Sequence of chain 1.F:
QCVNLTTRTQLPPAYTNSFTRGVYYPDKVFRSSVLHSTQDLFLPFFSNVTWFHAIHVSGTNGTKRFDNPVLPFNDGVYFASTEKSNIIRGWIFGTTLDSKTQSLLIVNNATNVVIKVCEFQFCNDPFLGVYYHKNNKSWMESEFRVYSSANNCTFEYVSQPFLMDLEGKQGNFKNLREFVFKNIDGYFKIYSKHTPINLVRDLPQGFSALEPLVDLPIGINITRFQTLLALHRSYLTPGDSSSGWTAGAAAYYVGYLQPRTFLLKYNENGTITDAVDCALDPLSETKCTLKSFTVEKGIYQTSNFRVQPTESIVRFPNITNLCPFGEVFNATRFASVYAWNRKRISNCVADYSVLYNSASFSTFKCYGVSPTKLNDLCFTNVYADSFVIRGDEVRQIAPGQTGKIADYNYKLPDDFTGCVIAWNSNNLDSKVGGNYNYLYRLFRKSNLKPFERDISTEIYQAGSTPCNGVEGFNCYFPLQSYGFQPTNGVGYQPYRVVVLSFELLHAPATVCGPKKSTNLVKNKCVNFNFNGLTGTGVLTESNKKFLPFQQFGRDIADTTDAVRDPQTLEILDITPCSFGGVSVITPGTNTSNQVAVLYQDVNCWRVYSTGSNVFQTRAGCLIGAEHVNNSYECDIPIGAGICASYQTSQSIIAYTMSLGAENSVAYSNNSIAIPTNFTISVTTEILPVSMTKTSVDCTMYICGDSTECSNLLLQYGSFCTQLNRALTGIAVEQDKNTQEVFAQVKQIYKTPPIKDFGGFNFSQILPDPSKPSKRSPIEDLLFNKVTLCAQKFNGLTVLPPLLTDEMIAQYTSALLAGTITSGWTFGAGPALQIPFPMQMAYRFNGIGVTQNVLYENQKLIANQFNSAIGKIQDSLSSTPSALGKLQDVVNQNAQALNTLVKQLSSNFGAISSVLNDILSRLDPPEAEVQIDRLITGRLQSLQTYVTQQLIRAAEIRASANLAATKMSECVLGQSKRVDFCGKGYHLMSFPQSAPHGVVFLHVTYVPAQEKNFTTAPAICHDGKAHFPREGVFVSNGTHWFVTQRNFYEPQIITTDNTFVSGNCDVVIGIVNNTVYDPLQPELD

Binding-site contacts:
Ligand atom O5 contacts residue ASN644 of chain 1.F at 2.4 Å (h-bond).
Ligand atom C1 contacts residue ASN644 of chain 1.F at 1.4 Å.
Ligand atom N2 contacts residue ASN644 of chain 1.F at 2.9 Å (h-bond).
Ligand atom C4 contacts residue ASN644 of chain 1.F at 4.3 Å.
Ligand atom C5 contacts residue ASN644 of chain 1.F at 3.7 Å.
Ligand atom C8 contacts residue ASN644 of chain 1.F at 4.3 Å.
Ligand atom C7 contacts residue ASN644 of chain 1.F at 4.0 Å.
Ligand atom C2 contacts residue ASN644 of chain 1.F at 2.5 Å.
Ligand atom C3 contacts residue ASN644 of chain 1.F at 3.8 Å.

A protein and the small-molecule ligand that binds it are described below.
Small molecule (SMILES): CC(=O)N[C@@H]1[C@@H](O)[C@H](O)[C@@H](CO)O[C@H]1O